Sequence of chain 1.C:
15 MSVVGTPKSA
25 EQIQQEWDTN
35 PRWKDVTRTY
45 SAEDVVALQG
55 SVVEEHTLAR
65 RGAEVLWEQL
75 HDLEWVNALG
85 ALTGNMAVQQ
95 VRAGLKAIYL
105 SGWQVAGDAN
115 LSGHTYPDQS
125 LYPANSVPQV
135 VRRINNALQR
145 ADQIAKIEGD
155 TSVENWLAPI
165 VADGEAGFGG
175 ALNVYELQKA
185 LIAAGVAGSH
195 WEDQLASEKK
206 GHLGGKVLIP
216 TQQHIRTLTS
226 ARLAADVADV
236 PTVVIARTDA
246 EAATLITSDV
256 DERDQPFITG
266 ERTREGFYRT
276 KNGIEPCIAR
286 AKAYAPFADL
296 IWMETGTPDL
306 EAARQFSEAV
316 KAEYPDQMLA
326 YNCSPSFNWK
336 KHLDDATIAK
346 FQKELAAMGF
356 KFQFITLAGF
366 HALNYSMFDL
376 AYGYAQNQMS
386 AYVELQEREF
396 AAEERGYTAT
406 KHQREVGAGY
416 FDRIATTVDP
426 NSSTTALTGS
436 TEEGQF

This protein binds this small molecule.
Small molecule (SMILES): CC(=O)C(=O)O

Binding-site contacts:
Ligand atom OXT contacts residue MG1 of chain 1.P at 3.9 Å.
Ligand atom O3 contacts residue ARG242 of chain 1.C at 3.0 Å (salt-bridge).
Ligand atom CB contacts residue TRP297 of chain 1.C at 3.6 Å (hydrophobic).
Ligand atom C contacts residue SER105 of chain 1.C at 3.5 Å.
Ligand atom CB contacts residue ARG242 of chain 1.C at 3.7 Å.
Ligand atom O3 contacts residue ASP167 of chain 1.C at 3.2 Å (salt-bridge).
Ligand atom OXT contacts residue SER105 of chain 1.C at 2.7 Å (h-bond).
Ligand atom OXT contacts residue TYR103 of chain 1.C at 3.3 Å (h-bond).
Ligand atom CB contacts residue ASN327 of chain 1.C at 4.0 Å.
Ligand atom O3 contacts residue TYR103 of chain 1.C at 3.7 Å.
Ligand atom CB contacts residue THR361 of chain 1.C at 3.5 Å.
Ligand atom CB contacts residue EJA205 of chain 1.C at 3.1 Å.
Ligand atom OXT contacts residue LEU362 of chain 1.C at 4.0 Å.
Ligand atom CB contacts residue MG1 of chain 1.P at 4.1 Å.
Ligand atom C contacts residue GLY106 of chain 1.C at 3.9 Å.
Ligand atom C contacts residue MG1 of chain 1.P at 2.6 Å.
Ligand atom OXT contacts residue EJA205 of chain 1.C at 4.1 Å.
Ligand atom O contacts residue MG1 of chain 1.P at 1.9 Å.
Ligand atom C contacts residue ASP167 of chain 1.C at 3.6 Å.
Ligand atom O contacts residue TRP107 of chain 1.C at 2.6 Å (h-bond).
Ligand atom OXT contacts residue GLY106 of chain 1.C at 4.0 Å.
Ligand atom O contacts residue SER105 of chain 1.C at 3.5 Å (h-bond).
Ligand atom O contacts residue ASP167 of chain 1.C at 2.9 Å (salt-bridge).
Ligand atom CB contacts residue TYR103 of chain 1.C at 3.3 Å (hydrophobic).
Ligand atom CA contacts residue TYR103 of chain 1.C at 3.2 Å (hydrophobic).
Ligand atom CA contacts residue ARG242 of chain 1.C at 3.7 Å.
Ligand atom CA contacts residue MG1 of chain 1.P at 2.7 Å.
Ligand atom O contacts residue GLY106 of chain 1.C at 3.1 Å (h-bond).
Ligand atom CA contacts residue EJA205 of chain 1.C at 3.3 Å.
Ligand atom O3 contacts residue TRP297 of chain 1.C at 4.0 Å.
Ligand atom O3 contacts residue MG1 of chain 1.P at 2.0 Å.
Ligand atom CA contacts residue ASP167 of chain 1.C at 3.8 Å.
Ligand atom O contacts residue ASP122 of chain 1.C at 3.8 Å.
Ligand atom C contacts residue TYR103 of chain 1.C at 3.4 Å (hydrophobic).
Ligand atom O3 contacts residue HIS194 of chain 1.C at 3.6 Å.
Ligand atom OXT contacts residue THR361 of chain 1.C at 3.6 Å.
Ligand atom C contacts residue EJA205 of chain 1.C at 3.7 Å.
Ligand atom C contacts residue TRP107 of chain 1.C at 3.6 Å (hydrophobic).
Ligand atom OXT contacts residue TRP107 of chain 1.C at 3.6 Å.
Ligand atom O3 contacts residue EJA205 of chain 1.C at 3.8 Å.